Binding-site contacts:
Ligand atom C5 contacts residue ASP51 of chain 1.A at 3.9 Å.
Ligand atom C4 contacts residue ASP53 of chain 1.A at 3.4 Å.
Ligand atom C6 contacts residue ASN44 of chain 1.A at 3.3 Å.
Ligand atom N2 contacts residue TYR46 of chain 1.A at 3.2 Å (h-bond).
Ligand atom C1 contacts residue TYR46 of chain 1.A at 3.8 Å (hydrophobic).
Ligand atom C3 contacts residue LYS132 of chain 1.A at 3.7 Å.
Ligand atom O4 contacts residue ASP53 of chain 1.A at 2.5 Å (salt-bridge).
Ligand atom C5 contacts residue TYR46 of chain 1.A at 3.7 Å (hydrophobic).
Ligand atom O3 contacts residue LYS132 of chain 1.A at 2.9 Å (salt-bridge).
Ligand atom C3 contacts residue ASP51 of chain 1.A at 3.4 Å.
Ligand atom O4 contacts residue ASP45 of chain 1.A at 3.4 Å (salt-bridge).
Ligand atom C1 contacts residue PHE1 of chain 1.A at 3.9 Å (hydrophobic).
Ligand atom C6 contacts residue ASP45 of chain 1.A at 3.6 Å.
Ligand atom O1 contacts residue TYR46 of chain 1.A at 3.6 Å.
Ligand atom O3 contacts residue ASP51 of chain 1.A at 3.8 Å.
Ligand atom O4 contacts residue ALA134 of chain 1.A at 3.8 Å.
Ligand atom C6 contacts residue ASP53 of chain 1.A at 3.5 Å.
Ligand atom C7 contacts residue TYR46 of chain 1.A at 3.8 Å (hydrophobic).
Ligand atom O3 contacts residue ASN140 of chain 1.A at 3.7 Å.
Ligand atom O5 contacts residue PHE1 of chain 1.A at 3.3 Å (h-bond).
Ligand atom C4 contacts residue LYS132 of chain 1.A at 3.9 Å.
Ligand atom O4 contacts residue LYS132 of chain 1.A at 3.1 Å (salt-bridge).
Ligand atom O5 contacts residue ASP45 of chain 1.A at 3.9 Å.
Ligand atom O3 contacts residue ALA134 of chain 1.A at 3.4 Å.
Ligand atom C4 contacts residue ASP51 of chain 1.A at 3.5 Å.
Ligand atom O6 contacts residue ASN44 of chain 1.A at 3.7 Å.
Ligand atom O3 contacts residue GLY139 of chain 1.A at 3.5 Å (h-bond).
Ligand atom C5 contacts residue ASP45 of chain 1.A at 3.9 Å.
Ligand atom C4 contacts residue ASP45 of chain 1.A at 3.2 Å.
Ligand atom C2 contacts residue LYS132 of chain 1.A at 3.8 Å.
Ligand atom C4 contacts residue ALA134 of chain 1.A at 3.7 Å (hydrophobic).
Ligand atom O5 contacts residue TYR46 of chain 1.A at 4.0 Å.
Ligand atom O4 contacts residue PHE1 of chain 1.A at 3.1 Å (h-bond).
Ligand atom C8 contacts residue TYR46 of chain 1.A at 3.4 Å (hydrophobic).
Ligand atom O6 contacts residue ASP53 of chain 1.A at 2.7 Å (salt-bridge).
Ligand atom O2 contacts residue ASN140 of chain 1.A at 3.1 Å (h-bond).
Ligand atom O6 contacts residue PHE1 of chain 1.A at 2.9 Å (h-bond).
Ligand atom C6 contacts residue ASP51 of chain 1.A at 3.7 Å.
Ligand atom O6 contacts residue ASP45 of chain 1.A at 2.9 Å (salt-bridge).
Ligand atom C6 contacts residue ASP45 of chain 1.A at 3.8 Å.

Sequence of chain 1.A:
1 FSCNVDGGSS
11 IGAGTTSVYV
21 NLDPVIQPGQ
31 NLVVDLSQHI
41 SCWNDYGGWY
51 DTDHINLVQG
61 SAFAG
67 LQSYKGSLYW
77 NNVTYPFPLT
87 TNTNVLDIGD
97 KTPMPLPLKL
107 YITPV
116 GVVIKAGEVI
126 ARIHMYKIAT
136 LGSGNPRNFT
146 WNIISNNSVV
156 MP

This protein binds this small molecule.
Small molecule (SMILES): CC(=O)N[C@@H]1[C@@H](O[C@@H]2O[C@H](CO)[C@H](O)[C@H](O)[C@H]2O)[C@@H](O)[C@@H](CO)O[C@@H]1O